Sequence of chain 1.A:
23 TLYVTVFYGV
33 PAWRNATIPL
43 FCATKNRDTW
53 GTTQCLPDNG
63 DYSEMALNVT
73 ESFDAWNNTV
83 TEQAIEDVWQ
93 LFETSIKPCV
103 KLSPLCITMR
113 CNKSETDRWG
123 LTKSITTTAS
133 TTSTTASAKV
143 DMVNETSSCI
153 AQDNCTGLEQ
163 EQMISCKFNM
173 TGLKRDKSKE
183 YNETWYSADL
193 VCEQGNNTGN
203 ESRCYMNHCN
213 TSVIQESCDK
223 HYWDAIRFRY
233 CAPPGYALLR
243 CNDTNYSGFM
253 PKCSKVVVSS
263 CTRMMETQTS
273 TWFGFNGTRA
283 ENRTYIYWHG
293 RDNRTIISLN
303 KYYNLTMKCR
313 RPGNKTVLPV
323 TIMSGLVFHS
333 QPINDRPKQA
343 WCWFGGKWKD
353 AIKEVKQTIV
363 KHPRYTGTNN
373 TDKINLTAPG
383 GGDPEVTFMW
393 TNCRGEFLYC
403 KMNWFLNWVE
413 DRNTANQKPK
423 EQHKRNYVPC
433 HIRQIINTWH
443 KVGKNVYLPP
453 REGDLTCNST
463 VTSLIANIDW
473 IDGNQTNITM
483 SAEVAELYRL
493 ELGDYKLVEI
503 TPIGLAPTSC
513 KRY

Binding-site contacts:
Ligand atom C5 contacts residue ASP474 of chain 1.A at 4.3 Å.
Ligand atom C7 contacts residue ASN476 of chain 1.A at 3.3 Å.
Ligand atom C1 contacts residue ASP474 of chain 1.A at 3.7 Å.
Ligand atom C3 contacts residue ASP474 of chain 1.A at 4.3 Å.
Ligand atom O7 contacts residue ASN476 of chain 1.A at 3.3 Å (h-bond).
Ligand atom N2 contacts residue ASN476 of chain 1.A at 3.0 Å (h-bond).
Ligand atom N2 contacts residue ASP474 of chain 1.A at 4.4 Å.
Ligand atom C8 contacts residue ASN476 of chain 1.A at 3.8 Å.
Ligand atom C8 contacts residue GLN477 of chain 1.A at 3.8 Å.
Ligand atom C3 contacts residue ASN476 of chain 1.A at 3.9 Å.
Ligand atom C2 contacts residue ASP474 of chain 1.A at 4.4 Å.
Ligand atom C5 contacts residue ASN476 of chain 1.A at 3.8 Å.
Ligand atom O5 contacts residue ASP474 of chain 1.A at 4.3 Å.
Ligand atom C4 contacts residue ASN476 of chain 1.A at 4.4 Å.
Ligand atom C2 contacts residue ASN476 of chain 1.A at 2.5 Å.
Ligand atom C1 contacts residue ASN476 of chain 1.A at 1.5 Å.
Ligand atom O5 contacts residue ASN476 of chain 1.A at 2.5 Å (h-bond).

A small-molecule ligand and the protein it binds are described below.
Small molecule (SMILES): CC(=O)N[C@@H]1[C@@H](O)[C@H](O)[C@@H](CO)O[C@H]1O